Binding-site contacts:
Ligand atom O6 contacts residue PHE183 of chain 1.A at 3.4 Å (h-bond).
Ligand atom C6 contacts residue ASN182 of chain 1.A at 4.4 Å.
Ligand atom O4 contacts residue THR181 of chain 1.A at 2.7 Å (h-bond).
Ligand atom O5 contacts residue LYS163 of chain 1.A at 3.3 Å.
Ligand atom C6 contacts residue THR181 of chain 1.A at 3.2 Å.
Ligand atom C5 contacts residue THR181 of chain 1.A at 3.8 Å.
Ligand atom O5 contacts residue PHE180 of chain 1.A at 4.2 Å.
Ligand atom C1 contacts residue LYS163 of chain 1.A at 4.0 Å.
Ligand atom C5 contacts residue PHE180 of chain 1.A at 3.7 Å (hydrophobic).
Ligand atom O4 contacts residue ASP179 of chain 1.A at 4.0 Å.
Ligand atom O4 contacts residue PHE180 of chain 1.A at 3.6 Å.
Ligand atom O6 contacts residue ASN182 of chain 1.A at 3.1 Å (h-bond).
Ligand atom C5 contacts residue LYS163 of chain 1.A at 4.3 Å.
Ligand atom C6 contacts residue LYS163 of chain 1.A at 4.0 Å.
Ligand atom C6 contacts residue PHE180 of chain 1.A at 3.5 Å (hydrophobic).
Ligand atom C4 contacts residue THR181 of chain 1.A at 3.2 Å.
Ligand atom O6 contacts residue THR181 of chain 1.A at 2.8 Å (h-bond).
Ligand atom O6 contacts residue LYS163 of chain 1.A at 2.9 Å (salt-bridge).
Ligand atom C6 contacts residue PHE183 of chain 1.A at 3.9 Å (hydrophobic).

The small molecule below binds the protein below.
Small molecule (SMILES): OC[C@H]1O[C@H](O)[C@H](O)[C@@H](O)[C@@H]1O

Sequence of chain 1.A:
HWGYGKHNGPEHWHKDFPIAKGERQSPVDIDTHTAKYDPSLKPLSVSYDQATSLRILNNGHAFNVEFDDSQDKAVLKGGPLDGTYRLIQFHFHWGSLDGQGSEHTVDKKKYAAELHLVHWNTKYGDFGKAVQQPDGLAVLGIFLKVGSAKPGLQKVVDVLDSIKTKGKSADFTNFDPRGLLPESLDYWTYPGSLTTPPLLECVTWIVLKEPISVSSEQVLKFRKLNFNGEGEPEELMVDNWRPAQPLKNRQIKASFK